Binding-site contacts:
Ligand atom C3 contacts residue PHE315 of chain 1.B at 4.3 Å (hydrophobic).
Ligand atom C1 contacts residue ASP84 of chain 1.B at 3.6 Å.
Ligand atom C3 contacts residue PLP1 of chain 1.H at 3.5 Å.
Ligand atom C5 contacts residue GLN161 of chain 1.A at 3.6 Å.
Ligand atom C1 contacts residue PHE61 of chain 1.A at 3.6 Å (hydrophobic).
Ligand atom C4 contacts residue PLP1 of chain 1.H at 3.8 Å.
Ligand atom C1 contacts residue ASN81 of chain 1.B at 3.8 Å.
Ligand atom O2 contacts residue VAL62 of chain 1.A at 3.9 Å.
Ligand atom C3 contacts residue GLN161 of chain 1.A at 4.0 Å.
Ligand atom O2 contacts residue ASP84 of chain 1.B at 2.6 Å (salt-bridge).
Ligand atom O4 contacts residue THR210 of chain 1.A at 4.5 Å.
Ligand atom O3 contacts residue GLN161 of chain 1.A at 2.6 Å (h-bond).
Ligand atom C2 contacts residue ASP84 of chain 1.B at 4.0 Å.
Ligand atom C4 contacts residue LYS274 of chain 1.A at 3.4 Å.
Ligand atom C3 contacts residue SER316 of chain 1.B at 3.9 Å.
Ligand atom O1 contacts residue PHE61 of chain 1.A at 2.6 Å (h-bond).
Ligand atom C5 contacts residue PHE61 of chain 1.A at 4.4 Å (hydrophobic).
Ligand atom O2 contacts residue ASN81 of chain 1.B at 3.2 Å (h-bond).
Ligand atom O1 contacts residue LYS274 of chain 1.A at 4.1 Å.
Ligand atom C4 contacts residue THR210 of chain 1.A at 3.8 Å.
Ligand atom O4 contacts residue PHE61 of chain 1.A at 3.9 Å.
Ligand atom C2 contacts residue ASN81 of chain 1.B at 4.4 Å.
Ligand atom C5 contacts residue PHE315 of chain 1.B at 4.5 Å (hydrophobic).
Ligand atom O2 contacts residue THR60 of chain 1.A at 2.6 Å (h-bond).
Ligand atom C2 contacts residue PHE315 of chain 1.B at 4.2 Å (hydrophobic).
Ligand atom O3 contacts residue PHE315 of chain 1.B at 3.7 Å.
Ligand atom C4 contacts residue GLN161 of chain 1.A at 3.9 Å.
Ligand atom O1 contacts residue THR60 of chain 1.A at 3.2 Å (h-bond).
Ligand atom C3 contacts residue LYS274 of chain 1.A at 3.5 Å.
Ligand atom O4 contacts residue ARG419 of chain 1.A at 4.2 Å.
Ligand atom C2 contacts residue ILE83 of chain 1.B at 4.4 Å (hydrophobic).
Ligand atom C1 contacts residue SER316 of chain 1.B at 4.0 Å.
Ligand atom C4 contacts residue PHE61 of chain 1.A at 3.8 Å (hydrophobic).
Ligand atom O2 contacts residue PHE61 of chain 1.A at 3.9 Å.
Ligand atom C1 contacts residue THR60 of chain 1.A at 3.4 Å.
Ligand atom C5 contacts residue THR210 of chain 1.A at 4.1 Å.
Ligand atom C2 contacts residue SER316 of chain 1.B at 3.6 Å.
Ligand atom O1 contacts residue VAL62 of chain 1.A at 3.6 Å (h-bond).
Ligand atom O2 contacts residue SER316 of chain 1.B at 4.2 Å.
Ligand atom C1 contacts residue VAL62 of chain 1.A at 3.8 Å (hydrophobic).

Sequence of chain 1.A:
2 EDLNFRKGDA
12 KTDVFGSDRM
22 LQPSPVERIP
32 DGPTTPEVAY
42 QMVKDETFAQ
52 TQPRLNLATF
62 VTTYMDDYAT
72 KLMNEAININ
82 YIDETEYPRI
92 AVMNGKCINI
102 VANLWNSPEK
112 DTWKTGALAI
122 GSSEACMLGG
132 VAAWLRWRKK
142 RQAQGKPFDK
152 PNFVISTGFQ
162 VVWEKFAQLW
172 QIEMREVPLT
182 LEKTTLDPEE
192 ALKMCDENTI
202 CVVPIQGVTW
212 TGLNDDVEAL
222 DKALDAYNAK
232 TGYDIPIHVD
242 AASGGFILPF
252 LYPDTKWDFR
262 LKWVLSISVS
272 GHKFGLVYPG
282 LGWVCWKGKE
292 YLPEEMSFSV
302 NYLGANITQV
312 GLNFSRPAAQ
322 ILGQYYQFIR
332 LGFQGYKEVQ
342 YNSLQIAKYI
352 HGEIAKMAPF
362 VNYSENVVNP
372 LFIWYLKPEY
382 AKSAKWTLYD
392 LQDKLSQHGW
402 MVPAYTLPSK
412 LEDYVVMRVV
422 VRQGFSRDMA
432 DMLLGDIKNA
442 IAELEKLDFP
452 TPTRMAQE

Sequence of chain 1.B:
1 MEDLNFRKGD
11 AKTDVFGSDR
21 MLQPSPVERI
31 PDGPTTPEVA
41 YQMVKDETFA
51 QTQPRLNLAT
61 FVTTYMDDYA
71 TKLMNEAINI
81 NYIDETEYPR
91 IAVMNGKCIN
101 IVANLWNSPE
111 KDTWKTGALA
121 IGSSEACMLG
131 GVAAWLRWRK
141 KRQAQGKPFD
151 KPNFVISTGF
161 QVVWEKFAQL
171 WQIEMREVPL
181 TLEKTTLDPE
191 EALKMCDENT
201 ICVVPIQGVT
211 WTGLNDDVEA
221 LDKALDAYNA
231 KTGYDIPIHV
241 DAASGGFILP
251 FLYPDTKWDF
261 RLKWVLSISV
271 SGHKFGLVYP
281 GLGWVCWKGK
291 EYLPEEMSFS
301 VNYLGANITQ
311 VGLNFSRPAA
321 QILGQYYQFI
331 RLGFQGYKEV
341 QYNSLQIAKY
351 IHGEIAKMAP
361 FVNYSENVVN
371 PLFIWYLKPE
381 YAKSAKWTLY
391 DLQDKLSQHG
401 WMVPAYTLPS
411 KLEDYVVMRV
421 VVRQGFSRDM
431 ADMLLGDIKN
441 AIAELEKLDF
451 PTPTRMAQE

The protein below binds the small molecule below.
Small molecule (SMILES): O=C(O)CCCC(=O)O